This small molecule binds to this protein.
Small molecule (SMILES): O=C([O-])CC(=O)C(=O)O

Binding-site contacts:
Ligand atom O3 contacts residue THR348 of chain 1.B at 4.2 Å.
Ligand atom O4 contacts residue THR348 of chain 1.B at 3.0 Å (h-bond).
Ligand atom O5 contacts residue THR348 of chain 1.B at 3.5 Å (h-bond).
Ligand atom O2 contacts residue ASN638 of chain 1.B at 4.3 Å.
Ligand atom O5 contacts residue ALA310 of chain 1.B at 3.7 Å.
Ligand atom O4 contacts residue PHE347 of chain 1.B at 4.2 Å.
Ligand atom C1 contacts residue ASN346 of chain 1.B at 4.1 Å.
Ligand atom C2 contacts residue ACO1 of chain 1.K at 4.0 Å.
Ligand atom O1 contacts residue ASN638 of chain 1.B at 4.1 Å.
Ligand atom O5 contacts residue GLY309 of chain 1.B at 4.0 Å.
Ligand atom C3 contacts residue ASN346 of chain 1.B at 4.1 Å.
Ligand atom O3 contacts residue ASN346 of chain 1.B at 4.2 Å.
Ligand atom C2 contacts residue ASN346 of chain 1.B at 4.2 Å.
Ligand atom O3 contacts residue ARG507 of chain 1.B at 4.4 Å.
Ligand atom C1 contacts residue PHE347 of chain 1.B at 4.3 Å (hydrophobic).
Ligand atom C4 contacts residue THR348 of chain 1.B at 3.3 Å.
Ligand atom O3 contacts residue PHE347 of chain 1.B at 3.9 Å.
Ligand atom O1 contacts residue ASN346 of chain 1.B at 3.3 Å.
Ligand atom C3 contacts residue THR348 of chain 1.B at 4.3 Å.
Ligand atom O4 contacts residue ASN346 of chain 1.B at 4.2 Å.
Ligand atom O1 contacts residue PHE347 of chain 1.B at 3.2 Å.

Sequence of chain 1.B:
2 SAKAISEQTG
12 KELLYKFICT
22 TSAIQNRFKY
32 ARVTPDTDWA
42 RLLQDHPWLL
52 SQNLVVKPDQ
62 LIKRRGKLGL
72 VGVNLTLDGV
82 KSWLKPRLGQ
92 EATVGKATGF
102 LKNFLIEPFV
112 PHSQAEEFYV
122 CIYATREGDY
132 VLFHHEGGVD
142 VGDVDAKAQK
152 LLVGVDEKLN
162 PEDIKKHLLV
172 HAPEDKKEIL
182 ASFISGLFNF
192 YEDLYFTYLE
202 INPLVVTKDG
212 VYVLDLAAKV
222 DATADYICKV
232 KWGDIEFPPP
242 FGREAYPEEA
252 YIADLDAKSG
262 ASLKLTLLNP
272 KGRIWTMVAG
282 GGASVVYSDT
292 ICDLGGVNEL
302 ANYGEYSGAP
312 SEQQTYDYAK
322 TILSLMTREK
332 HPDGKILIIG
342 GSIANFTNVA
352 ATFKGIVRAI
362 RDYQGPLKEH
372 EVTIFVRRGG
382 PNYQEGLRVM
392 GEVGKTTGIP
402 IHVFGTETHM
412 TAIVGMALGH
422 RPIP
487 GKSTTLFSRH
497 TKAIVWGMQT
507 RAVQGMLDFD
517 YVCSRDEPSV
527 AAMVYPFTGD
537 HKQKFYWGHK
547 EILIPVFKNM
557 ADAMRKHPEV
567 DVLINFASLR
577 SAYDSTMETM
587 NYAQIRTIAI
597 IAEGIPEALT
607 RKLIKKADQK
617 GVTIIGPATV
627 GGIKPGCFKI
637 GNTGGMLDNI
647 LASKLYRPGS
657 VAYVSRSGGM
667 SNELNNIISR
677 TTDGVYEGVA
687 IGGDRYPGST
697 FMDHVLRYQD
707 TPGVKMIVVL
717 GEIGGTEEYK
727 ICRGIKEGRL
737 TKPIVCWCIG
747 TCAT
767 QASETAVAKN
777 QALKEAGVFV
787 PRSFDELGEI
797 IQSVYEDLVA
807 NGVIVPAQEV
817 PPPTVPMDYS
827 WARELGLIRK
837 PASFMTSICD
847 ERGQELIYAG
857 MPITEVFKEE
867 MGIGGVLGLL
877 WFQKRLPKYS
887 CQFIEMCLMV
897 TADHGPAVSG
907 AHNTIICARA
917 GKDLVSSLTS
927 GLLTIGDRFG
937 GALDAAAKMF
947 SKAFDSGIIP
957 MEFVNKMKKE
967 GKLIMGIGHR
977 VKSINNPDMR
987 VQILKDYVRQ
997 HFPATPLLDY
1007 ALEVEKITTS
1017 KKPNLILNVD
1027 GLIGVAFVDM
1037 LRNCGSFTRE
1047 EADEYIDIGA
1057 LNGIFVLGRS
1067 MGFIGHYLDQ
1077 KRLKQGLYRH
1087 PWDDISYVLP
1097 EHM